Binding-site contacts:
Ligand atom N contacts residue TRP132 of chain 1.A at 2.7 Å (h-bond).
Ligand atom OE2 contacts residue LYS109 of chain 1.A at 2.3 Å (salt-bridge).
Ligand atom CE contacts residue ILE137 of chain 1.A at 3.3 Å (hydrophobic).
Ligand atom O contacts residue TYR84 of chain 1.A at 3.5 Å.
Ligand atom NE contacts residue PHE75 of chain 1.A at 3.5 Å.
Ligand atom CD1 contacts residue GLU130 of chain 1.A at 3.2 Å.
Ligand atom CD contacts residue GLY134 of chain 1.A at 3.2 Å.
Ligand atom CZ contacts residue SER80 of chain 1.A at 3.3 Å.
Ligand atom O contacts residue GLY32 of chain 1.A at 3.1 Å.
Ligand atom CD contacts residue GLY134 of chain 1.A at 3.4 Å.
Ligand atom CA contacts residue TYR84 of chain 1.A at 3.5 Å (hydrophobic).
Ligand atom OG1 contacts residue GLY29 of chain 1.A at 2.2 Å (h-bond).
Ligand atom N contacts residue TYR84 of chain 1.A at 3.4 Å.
Ligand atom OE2 contacts residue GLY134 of chain 1.A at 3.3 Å.
Ligand atom O contacts residue ALA131 of chain 1.A at 3.3 Å.
Ligand atom N contacts residue THR31 of chain 1.A at 2.9 Å (h-bond).
Ligand atom O contacts residue TRP132 of chain 1.A at 2.9 Å (h-bond).
Ligand atom O contacts residue ARG33 of chain 1.A at 2.9 Å (salt-bridge).
Ligand atom NH2 contacts residue GLY32 of chain 1.A at 3.3 Å.
Ligand atom OE1 contacts residue GLY134 of chain 1.A at 3.1 Å.
Ligand atom CD contacts residue MET30 of chain 1.A at 3.5 Å (hydrophobic).
Ligand atom C contacts residue TYR84 of chain 1.A at 3.4 Å (hydrophobic).
Ligand atom CD contacts residue LYS109 of chain 1.A at 3.4 Å.
Ligand atom O contacts residue THR31 of chain 1.A at 2.9 Å (h-bond).
Ligand atom CE contacts residue GLY134 of chain 1.A at 3.3 Å.
Ligand atom OE1 contacts residue ARG122 of chain 1.A at 3.1 Å (salt-bridge).
Ligand atom OH contacts residue ALA131 of chain 1.A at 3.5 Å.
Ligand atom NZ contacts residue ILE137 of chain 1.A at 2.8 Å (h-bond).
Ligand atom NH1 contacts residue SER80 of chain 1.A at 2.5 Å (h-bond).
Ligand atom CB contacts residue GLY29 of chain 1.A at 3.3 Å.
Ligand atom N contacts residue GLY29 of chain 1.A at 3.3 Å (h-bond).
Ligand atom OE1 contacts residue ASN12 of chain 1.A at 3.3 Å (h-bond).
Ligand atom O contacts residue ARG122 of chain 1.A at 2.8 Å (salt-bridge).
Ligand atom O contacts residue GLY134 of chain 1.A at 2.7 Å (h-bond).
Ligand atom NZ contacts residue GLY134 of chain 1.A at 2.5 Å (h-bond).
Ligand atom NH1 contacts residue PHE74 of chain 1.A at 3.5 Å (h-bond).
Ligand atom CA contacts residue TRP132 of chain 1.A at 3.5 Å (hydrophobic).
Ligand atom CA contacts residue THR31 of chain 1.A at 3.4 Å.
Ligand atom NE contacts residue SER80 of chain 1.A at 3.4 Å (h-bond).
Ligand atom O contacts residue SER133 of chain 1.A at 3.5 Å.

Sequence of chain 1.A:
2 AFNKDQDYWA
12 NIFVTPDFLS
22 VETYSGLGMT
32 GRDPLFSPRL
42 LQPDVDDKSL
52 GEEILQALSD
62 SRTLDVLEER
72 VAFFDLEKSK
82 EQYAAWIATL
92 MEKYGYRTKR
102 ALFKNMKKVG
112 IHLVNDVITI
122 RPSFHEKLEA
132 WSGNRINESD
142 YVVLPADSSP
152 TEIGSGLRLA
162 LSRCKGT

A protein and the small-molecule ligand that binds it are described below.
Small molecule (SMILES): CC(C)C[C@@H]1NC(=O)[C@H](C)NC(=O)[C@H](Cc2ccc(O)cc2)NC(=O)[C@H](CCC(=O)O)NC(=O)[C@H](CCCCN)NC(=O)[C@@H](N)CCCNC(=O)[C@H](CO)NC(=O)[C@H]([C@@H](C)O)NC(=O)[C@H](CC(C)C)NC(=O)[C@H](CCC(=O)O)NC(=O)[C@H](CCCN=C(N)N)NC(=O)CNC(=O)[C@H](CO)NC1=O